Binding-site contacts:
Ligand atom C7 contacts residue TYR23 of chain 1.C at 4.2 Å (hydrophobic).
Ligand atom N2 contacts residue ASN36 of chain 1.C at 3.1 Å (h-bond).
Ligand atom C2 contacts residue TYR23 of chain 1.C at 3.9 Å (hydrophobic).
Ligand atom O7 contacts residue TYR23 of chain 1.C at 3.9 Å.
Ligand atom C5 contacts residue GLU35 of chain 1.C at 3.8 Å.
Ligand atom O7 contacts residue SER6 of chain 1.C at 4.5 Å.
Ligand atom C7 contacts residue PRO8 of chain 1.C at 4.1 Å (hydrophobic).
Ligand atom N2 contacts residue TYR23 of chain 1.C at 4.2 Å.
Ligand atom C1 contacts residue ASN36 of chain 1.C at 1.4 Å.
Ligand atom O5 contacts residue ASN36 of chain 1.C at 2.4 Å (h-bond).
Ligand atom C6 contacts residue GLU35 of chain 1.C at 3.4 Å.
Ligand atom O7 contacts residue PRO8 of chain 1.C at 4.4 Å.
Ligand atom C5 contacts residue ASN36 of chain 1.C at 3.6 Å.
Ligand atom C7 contacts residue ASN36 of chain 1.C at 4.3 Å.
Ligand atom C3 contacts residue ASN36 of chain 1.C at 3.9 Å.
Ligand atom C4 contacts residue GLU35 of chain 1.C at 4.1 Å.
Ligand atom O6 contacts residue GLU35 of chain 1.C at 3.4 Å (salt-bridge).
Ligand atom C4 contacts residue ASN36 of chain 1.C at 4.3 Å.
Ligand atom O5 contacts residue GLU35 of chain 1.C at 3.4 Å (salt-bridge).
Ligand atom C8 contacts residue PRO8 of chain 1.C at 4.0 Å (hydrophobic).
Ligand atom C2 contacts residue ASN36 of chain 1.C at 2.6 Å.
Ligand atom C8 contacts residue SER6 of chain 1.C at 3.9 Å.
Ligand atom C1 contacts residue GLU35 of chain 1.C at 4.5 Å.
Ligand atom O6 contacts residue ASN36 of chain 1.C at 4.4 Å.

Sequence of chain 1.C:
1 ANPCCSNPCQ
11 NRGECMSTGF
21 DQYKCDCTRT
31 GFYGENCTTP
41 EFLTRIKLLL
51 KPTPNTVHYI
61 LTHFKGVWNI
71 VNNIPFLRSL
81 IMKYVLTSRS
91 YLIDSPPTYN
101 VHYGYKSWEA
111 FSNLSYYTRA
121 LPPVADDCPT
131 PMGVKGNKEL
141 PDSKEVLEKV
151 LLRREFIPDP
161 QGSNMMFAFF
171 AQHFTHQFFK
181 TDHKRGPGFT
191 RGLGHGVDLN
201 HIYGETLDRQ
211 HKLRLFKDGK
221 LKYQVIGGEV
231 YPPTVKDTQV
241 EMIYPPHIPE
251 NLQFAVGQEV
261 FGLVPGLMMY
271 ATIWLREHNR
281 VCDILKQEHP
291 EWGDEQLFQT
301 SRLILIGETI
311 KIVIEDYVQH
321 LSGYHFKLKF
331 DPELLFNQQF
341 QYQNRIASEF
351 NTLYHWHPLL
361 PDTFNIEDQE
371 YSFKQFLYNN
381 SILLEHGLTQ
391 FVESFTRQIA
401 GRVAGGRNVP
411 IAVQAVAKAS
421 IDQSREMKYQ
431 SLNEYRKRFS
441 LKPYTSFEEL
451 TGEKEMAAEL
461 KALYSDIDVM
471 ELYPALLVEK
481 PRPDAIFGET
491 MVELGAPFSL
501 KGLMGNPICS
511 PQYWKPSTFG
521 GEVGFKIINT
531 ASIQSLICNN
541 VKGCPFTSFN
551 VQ

A protein and the small-molecule ligand that binds it are described below.
Small molecule (SMILES): CC(=O)N[C@@H]1[C@@H](O)[C@H](O)[C@@H](CO)O[C@H]1O